Sequence of chain 1.D:
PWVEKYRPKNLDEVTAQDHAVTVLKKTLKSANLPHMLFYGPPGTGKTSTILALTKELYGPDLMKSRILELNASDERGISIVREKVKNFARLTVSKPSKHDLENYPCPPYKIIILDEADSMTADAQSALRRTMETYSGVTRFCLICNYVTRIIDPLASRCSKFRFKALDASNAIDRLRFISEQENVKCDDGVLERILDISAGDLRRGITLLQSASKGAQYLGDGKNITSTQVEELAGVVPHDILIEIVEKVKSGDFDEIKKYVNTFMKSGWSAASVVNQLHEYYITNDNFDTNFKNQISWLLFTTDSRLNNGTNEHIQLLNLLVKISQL

Binding-site contacts:
Ligand atom PG contacts residue MG1 of chain 1.P at 3.4 Å.
Ligand atom O1B contacts residue PRO66 of chain 1.D at 3.7 Å.
Ligand atom O1A contacts residue THR72 of chain 1.D at 2.7 Å (h-bond).
Ligand atom O3A contacts residue GLY70 of chain 1.D at 3.7 Å.
Ligand atom O1B contacts residue THR69 of chain 1.D at 2.9 Å (h-bond).
Ligand atom O3B contacts residue GLY68 of chain 1.D at 2.9 Å (h-bond).
Ligand atom C8 contacts residue GLY70 of chain 1.D at 3.7 Å.
Ligand atom O1B contacts residue GLY68 of chain 1.D at 2.8 Å (h-bond).
Ligand atom PA contacts residue MG1 of chain 1.P at 3.7 Å.
Ligand atom O2B contacts residue THR72 of chain 1.D at 3.4 Å (h-bond).
Ligand atom O1B contacts residue PRO67 of chain 1.D at 3.7 Å.
Ligand atom O1A contacts residue GLY70 of chain 1.D at 3.3 Å.
Ligand atom O1A contacts residue SER73 of chain 1.D at 3.0 Å (h-bond).
Ligand atom PB contacts residue MG1 of chain 1.P at 3.6 Å.
Ligand atom O1B contacts residue LYS71 of chain 1.D at 3.3 Å.
Ligand atom C2 contacts residue ARG200 of chain 1.D at 3.3 Å.
Ligand atom O2G contacts residue ARG229 of chain 1.D at 3.6 Å.
Ligand atom O2G contacts residue PRO67 of chain 1.D at 3.4 Å.
Ligand atom O3G contacts residue MG1 of chain 1.P at 2.2 Å.
Ligand atom O2B contacts residue MG1 of chain 1.P at 2.4 Å.
Ligand atom N6 contacts residue ALA41 of chain 1.D at 3.3 Å.
Ligand atom O2A contacts residue MG1 of chain 1.P at 2.4 Å.
Ligand atom C4' contacts residue VAL28 of chain 1.D at 3.6 Å (hydrophobic).
Ligand atom C4 contacts residue LEU228 of chain 1.D at 3.6 Å (hydrophobic).
Ligand atom O3B contacts residue MG1 of chain 1.P at 3.7 Å.
Ligand atom O1B contacts residue GLY70 of chain 1.D at 3.7 Å.
Ligand atom O2A contacts residue THR72 of chain 1.D at 2.8 Å (h-bond).
Ligand atom S1G contacts residue PRO67 of chain 1.D at 3.7 Å.
Ligand atom PB contacts residue GLY68 of chain 1.D at 3.2 Å.
Ligand atom O2G contacts residue ARG155 of chain 1.E at 3.7 Å.
Ligand atom O2B contacts residue LYS71 of chain 1.D at 3.4 Å.
Ligand atom N7 contacts residue GLY70 of chain 1.D at 3.4 Å (h-bond).
Ligand atom C2' contacts residue PRO33 of chain 1.D at 3.7 Å (hydrophobic).
Ligand atom O3A contacts residue GLY68 of chain 1.D at 3.6 Å.
Ligand atom O1A contacts residue LYS71 of chain 1.D at 3.1 Å (salt-bridge).
Ligand atom N9 contacts residue LEU228 of chain 1.D at 3.6 Å.
Ligand atom O3' contacts residue VAL28 of chain 1.D at 3.5 Å (h-bond).
Ligand atom O2' contacts residue VAL28 of chain 1.D at 3.2 Å (h-bond).
Ligand atom O4' contacts residue ARG229 of chain 1.D at 3.6 Å.
Ligand atom N7 contacts residue THR69 of chain 1.D at 3.1 Å (h-bond).

The small molecule below binds the protein below.
Small molecule (SMILES): Nc1ncnc2c1ncn2[C@@H]1O[C@H](COP(=O)(O)OP(=O)(O)OP(O)(O)=S)[C@@H](O)[C@H]1O

Sequence of chain 1.E:
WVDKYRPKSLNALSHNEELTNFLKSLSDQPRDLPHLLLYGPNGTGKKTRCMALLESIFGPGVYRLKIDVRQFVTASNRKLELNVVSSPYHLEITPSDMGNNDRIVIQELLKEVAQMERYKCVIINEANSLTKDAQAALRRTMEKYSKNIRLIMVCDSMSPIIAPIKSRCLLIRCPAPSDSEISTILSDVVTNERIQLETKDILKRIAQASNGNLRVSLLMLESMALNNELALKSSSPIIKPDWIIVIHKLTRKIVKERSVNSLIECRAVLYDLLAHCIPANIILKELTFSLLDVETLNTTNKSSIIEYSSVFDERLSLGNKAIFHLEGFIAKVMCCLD